This small molecule binds to this protein.
Small molecule (SMILES): CC(=O)N[C@@H]1[C@@H](O)[C@H](O)[C@@H](CO)O[C@H]1O

Sequence of chain 1.B:
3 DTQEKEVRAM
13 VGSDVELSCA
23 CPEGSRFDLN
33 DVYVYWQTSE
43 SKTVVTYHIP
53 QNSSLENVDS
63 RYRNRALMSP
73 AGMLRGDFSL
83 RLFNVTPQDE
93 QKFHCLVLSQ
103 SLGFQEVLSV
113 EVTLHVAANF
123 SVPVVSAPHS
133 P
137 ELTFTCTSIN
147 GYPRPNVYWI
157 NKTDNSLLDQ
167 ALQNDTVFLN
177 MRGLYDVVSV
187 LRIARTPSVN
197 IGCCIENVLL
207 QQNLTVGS

Binding-site contacts:
Ligand atom N2 contacts residue ASN86 of chain 1.B at 3.0 Å (h-bond).
Ligand atom C5 contacts residue ASN86 of chain 1.B at 3.6 Å.
Ligand atom O6 contacts residue ASN86 of chain 1.B at 4.5 Å.
Ligand atom C1 contacts residue ASN86 of chain 1.B at 1.4 Å.
Ligand atom C3 contacts residue ASN86 of chain 1.B at 3.9 Å.
Ligand atom O5 contacts residue ASN86 of chain 1.B at 2.4 Å (h-bond).
Ligand atom O7 contacts residue ASN86 of chain 1.B at 3.8 Å.
Ligand atom C4 contacts residue ASN86 of chain 1.B at 4.3 Å.
Ligand atom C2 contacts residue ASN86 of chain 1.B at 2.6 Å.
Ligand atom O7 contacts residue GLY14 of chain 1.B at 4.4 Å.
Ligand atom C7 contacts residue ASN86 of chain 1.B at 3.6 Å.